Binding-site contacts:
Ligand atom C1 contacts residue ASN635 of chain 1.A at 1.5 Å.
Ligand atom C4 contacts residue ASN635 of chain 1.A at 4.3 Å.
Ligand atom C7 contacts residue ASN635 of chain 1.A at 3.2 Å.
Ligand atom C1 contacts residue THR637 of chain 1.A at 4.3 Å.
Ligand atom N2 contacts residue ASN635 of chain 1.A at 2.9 Å (h-bond).
Ligand atom C2 contacts residue ASN635 of chain 1.A at 2.5 Å.
Ligand atom C8 contacts residue GLN663 of chain 1.A at 3.6 Å.
Ligand atom C8 contacts residue ASN635 of chain 1.A at 4.2 Å.
Ligand atom C5 contacts residue ASN635 of chain 1.A at 3.7 Å.
Ligand atom O5 contacts residue ASN635 of chain 1.A at 2.4 Å (h-bond).
Ligand atom O7 contacts residue ASN635 of chain 1.A at 3.1 Å (h-bond).
Ligand atom C3 contacts residue ASN635 of chain 1.A at 3.8 Å.
Ligand atom O5 contacts residue THR637 of chain 1.A at 4.3 Å.

Sequence of chain 1.A:
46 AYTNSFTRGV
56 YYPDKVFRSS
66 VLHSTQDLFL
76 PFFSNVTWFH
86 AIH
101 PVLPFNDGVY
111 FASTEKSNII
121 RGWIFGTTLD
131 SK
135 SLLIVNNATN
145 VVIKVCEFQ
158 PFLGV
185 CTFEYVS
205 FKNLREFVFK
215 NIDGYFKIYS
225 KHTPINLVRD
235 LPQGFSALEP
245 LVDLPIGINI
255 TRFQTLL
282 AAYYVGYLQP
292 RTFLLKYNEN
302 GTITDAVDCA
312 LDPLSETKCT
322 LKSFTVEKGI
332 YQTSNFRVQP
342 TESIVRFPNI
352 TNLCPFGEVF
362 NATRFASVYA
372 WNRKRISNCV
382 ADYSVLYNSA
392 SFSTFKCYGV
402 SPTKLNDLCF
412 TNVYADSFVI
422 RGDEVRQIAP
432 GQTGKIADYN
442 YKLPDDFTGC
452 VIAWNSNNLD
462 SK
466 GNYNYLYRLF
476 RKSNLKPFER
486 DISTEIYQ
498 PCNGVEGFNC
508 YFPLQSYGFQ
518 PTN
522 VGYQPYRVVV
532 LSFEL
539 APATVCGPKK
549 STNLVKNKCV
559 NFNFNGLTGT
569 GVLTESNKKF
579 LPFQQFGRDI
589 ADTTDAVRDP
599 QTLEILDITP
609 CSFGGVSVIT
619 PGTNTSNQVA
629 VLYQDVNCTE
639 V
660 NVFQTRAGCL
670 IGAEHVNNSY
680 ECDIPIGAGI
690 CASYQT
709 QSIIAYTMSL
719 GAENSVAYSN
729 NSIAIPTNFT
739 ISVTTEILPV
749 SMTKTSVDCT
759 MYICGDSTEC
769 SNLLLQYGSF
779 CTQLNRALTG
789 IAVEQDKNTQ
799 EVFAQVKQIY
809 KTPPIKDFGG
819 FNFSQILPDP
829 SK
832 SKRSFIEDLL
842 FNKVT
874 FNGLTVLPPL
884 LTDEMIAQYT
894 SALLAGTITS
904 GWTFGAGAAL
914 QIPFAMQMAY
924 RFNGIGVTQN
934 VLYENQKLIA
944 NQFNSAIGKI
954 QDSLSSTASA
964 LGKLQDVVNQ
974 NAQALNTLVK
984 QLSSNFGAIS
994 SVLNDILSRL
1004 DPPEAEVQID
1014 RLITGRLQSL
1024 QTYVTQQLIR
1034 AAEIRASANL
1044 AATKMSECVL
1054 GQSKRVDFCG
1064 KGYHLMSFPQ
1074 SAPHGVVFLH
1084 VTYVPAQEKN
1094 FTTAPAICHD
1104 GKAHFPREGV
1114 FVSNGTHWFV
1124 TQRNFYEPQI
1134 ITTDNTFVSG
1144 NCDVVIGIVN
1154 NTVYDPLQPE

A protein and the small-molecule ligand that binds it are described below.
Small molecule (SMILES): CC(=O)N[C@@H]1[C@@H](O)[C@H](O)[C@@H](CO)O[C@H]1O